A small-molecule ligand and the protein it binds are described below.
Small molecule (SMILES): CC[C@H](C)[C@H](NC(=O)[C@H](CC(C)C)NC(=O)[C@H](CO)NC(=O)CNC(=O)[C@@H](NC(=O)[C@@H](N)[C@@H](C)O)C(C)C)C(=O)N[C@H](C=O)CCC(N)=O

Binding-site contacts:
Ligand atom CD contacts residue GLU39 of chain 40.B at 3.2 Å.
Ligand atom OE1 contacts residue GLU39 of chain 40.B at 3.1 Å (salt-bridge).
Ligand atom N contacts residue ARG35 of chain 40.B at 4.0 Å.
Ligand atom N contacts residue ASP243 of chain 40.B at 2.6 Å (salt-bridge).
Ligand atom N contacts residue PRO43 of chain 40.B at 4.0 Å.
Ligand atom CG contacts residue ARG36 of chain 40.B at 3.8 Å.
Ligand atom CG1 contacts residue ARG36 of chain 40.B at 4.0 Å.
Ligand atom OE1 contacts residue ARG36 of chain 40.B at 2.9 Å (salt-bridge).
Ligand atom CD2 contacts residue LEU40 of chain 40.B at 4.1 Å (hydrophobic).
Ligand atom CD1 contacts residue LEU40 of chain 40.B at 3.6 Å (hydrophobic).
Ligand atom C contacts residue ASP243 of chain 40.B at 3.5 Å.
Ligand atom CD1 contacts residue ARG35 of chain 40.B at 4.0 Å.
Ligand atom N contacts residue ARG29 of chain 40.B at 4.2 Å.
Ligand atom CG1 contacts residue ASP243 of chain 40.B at 3.2 Å.
Ligand atom CB contacts residue ASP243 of chain 40.B at 4.0 Å.
Ligand atom CG2 contacts residue ARG35 of chain 40.B at 3.4 Å.
Ligand atom CD1 contacts residue ARG36 of chain 40.B at 3.6 Å.
Ligand atom C contacts residue ARG35 of chain 40.B at 3.9 Å.
Ligand atom C contacts residue ARG29 of chain 40.B at 3.9 Å.
Ligand atom CG2 contacts residue PRO43 of chain 40.B at 3.8 Å (hydrophobic).
Ligand atom N contacts residue ASP243 of chain 40.B at 3.2 Å (salt-bridge).
Ligand atom O contacts residue ASP243 of chain 40.B at 4.1 Å.
Ligand atom O contacts residue PRO43 of chain 40.B at 3.8 Å.
Ligand atom CD contacts residue ARG36 of chain 40.B at 3.7 Å.
Ligand atom CA contacts residue ARG29 of chain 40.B at 4.1 Å.
Ligand atom CB contacts residue ARG36 of chain 40.B at 3.4 Å.
Ligand atom CA contacts residue ASP243 of chain 40.B at 3.5 Å.
Ligand atom CA contacts residue ARG29 of chain 40.B at 3.8 Å.
Ligand atom CD1 contacts residue ARG29 of chain 40.B at 3.5 Å.
Ligand atom O contacts residue GLU39 of chain 40.B at 3.0 Å (salt-bridge).
Ligand atom CG2 contacts residue ARG36 of chain 40.B at 4.1 Å.
Ligand atom OE1 contacts residue PHE37 of chain 40.B at 3.7 Å.
Ligand atom O contacts residue ARG29 of chain 40.B at 3.2 Å (salt-bridge).
Ligand atom NE2 contacts residue GLU39 of chain 40.B at 2.9 Å (salt-bridge).
Ligand atom O contacts residue ARG35 of chain 40.B at 4.0 Å.
Ligand atom C contacts residue ASP243 of chain 40.B at 3.8 Å.
Ligand atom C contacts residue GLU39 of chain 40.B at 3.6 Å.
Ligand atom O contacts residue ARG35 of chain 40.B at 2.7 Å (salt-bridge).
Ligand atom O contacts residue ILE25 of chain 40.B at 3.8 Å.
Ligand atom CA contacts residue ASP243 of chain 40.B at 3.6 Å.

Sequence of chain 40.B:
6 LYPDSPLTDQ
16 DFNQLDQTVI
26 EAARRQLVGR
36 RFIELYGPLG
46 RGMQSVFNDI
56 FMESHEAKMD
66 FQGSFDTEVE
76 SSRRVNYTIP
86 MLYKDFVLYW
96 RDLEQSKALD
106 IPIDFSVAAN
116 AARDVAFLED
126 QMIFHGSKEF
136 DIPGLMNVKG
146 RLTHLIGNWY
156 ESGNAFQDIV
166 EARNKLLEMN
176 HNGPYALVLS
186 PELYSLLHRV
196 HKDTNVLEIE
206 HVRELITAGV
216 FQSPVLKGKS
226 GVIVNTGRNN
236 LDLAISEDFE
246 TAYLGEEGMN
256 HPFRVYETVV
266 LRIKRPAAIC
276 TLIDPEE